This small molecule binds to this protein.
Small molecule (SMILES): CC(=O)N[C@@H]1[C@@H](O)[C@H](O)[C@@H](CO)O[C@H]1O

Binding-site contacts:
Ligand atom C4 contacts residue ASN598 of chain 1.B at 4.2 Å.
Ligand atom C3 contacts residue ASN598 of chain 1.B at 3.8 Å.
Ligand atom C7 contacts residue ARG628 of chain 1.B at 4.3 Å.
Ligand atom O7 contacts residue ASN598 of chain 1.B at 4.5 Å.
Ligand atom N2 contacts residue GLN626 of chain 1.B at 4.3 Å.
Ligand atom N2 contacts residue ASN598 of chain 1.B at 2.9 Å (h-bond).
Ligand atom C2 contacts residue ASN598 of chain 1.B at 2.5 Å.
Ligand atom C8 contacts residue ARG628 of chain 1.B at 3.5 Å.
Ligand atom O7 contacts residue ARG628 of chain 1.B at 4.2 Å.
Ligand atom C8 contacts residue GLN626 of chain 1.B at 3.6 Å.
Ligand atom C1 contacts residue ASN598 of chain 1.B at 1.4 Å.
Ligand atom C5 contacts residue ASN598 of chain 1.B at 3.7 Å.
Ligand atom O5 contacts residue ASN598 of chain 1.B at 2.4 Å (h-bond).
Ligand atom C7 contacts residue ASN598 of chain 1.B at 3.9 Å.

Sequence of chain 1.B:
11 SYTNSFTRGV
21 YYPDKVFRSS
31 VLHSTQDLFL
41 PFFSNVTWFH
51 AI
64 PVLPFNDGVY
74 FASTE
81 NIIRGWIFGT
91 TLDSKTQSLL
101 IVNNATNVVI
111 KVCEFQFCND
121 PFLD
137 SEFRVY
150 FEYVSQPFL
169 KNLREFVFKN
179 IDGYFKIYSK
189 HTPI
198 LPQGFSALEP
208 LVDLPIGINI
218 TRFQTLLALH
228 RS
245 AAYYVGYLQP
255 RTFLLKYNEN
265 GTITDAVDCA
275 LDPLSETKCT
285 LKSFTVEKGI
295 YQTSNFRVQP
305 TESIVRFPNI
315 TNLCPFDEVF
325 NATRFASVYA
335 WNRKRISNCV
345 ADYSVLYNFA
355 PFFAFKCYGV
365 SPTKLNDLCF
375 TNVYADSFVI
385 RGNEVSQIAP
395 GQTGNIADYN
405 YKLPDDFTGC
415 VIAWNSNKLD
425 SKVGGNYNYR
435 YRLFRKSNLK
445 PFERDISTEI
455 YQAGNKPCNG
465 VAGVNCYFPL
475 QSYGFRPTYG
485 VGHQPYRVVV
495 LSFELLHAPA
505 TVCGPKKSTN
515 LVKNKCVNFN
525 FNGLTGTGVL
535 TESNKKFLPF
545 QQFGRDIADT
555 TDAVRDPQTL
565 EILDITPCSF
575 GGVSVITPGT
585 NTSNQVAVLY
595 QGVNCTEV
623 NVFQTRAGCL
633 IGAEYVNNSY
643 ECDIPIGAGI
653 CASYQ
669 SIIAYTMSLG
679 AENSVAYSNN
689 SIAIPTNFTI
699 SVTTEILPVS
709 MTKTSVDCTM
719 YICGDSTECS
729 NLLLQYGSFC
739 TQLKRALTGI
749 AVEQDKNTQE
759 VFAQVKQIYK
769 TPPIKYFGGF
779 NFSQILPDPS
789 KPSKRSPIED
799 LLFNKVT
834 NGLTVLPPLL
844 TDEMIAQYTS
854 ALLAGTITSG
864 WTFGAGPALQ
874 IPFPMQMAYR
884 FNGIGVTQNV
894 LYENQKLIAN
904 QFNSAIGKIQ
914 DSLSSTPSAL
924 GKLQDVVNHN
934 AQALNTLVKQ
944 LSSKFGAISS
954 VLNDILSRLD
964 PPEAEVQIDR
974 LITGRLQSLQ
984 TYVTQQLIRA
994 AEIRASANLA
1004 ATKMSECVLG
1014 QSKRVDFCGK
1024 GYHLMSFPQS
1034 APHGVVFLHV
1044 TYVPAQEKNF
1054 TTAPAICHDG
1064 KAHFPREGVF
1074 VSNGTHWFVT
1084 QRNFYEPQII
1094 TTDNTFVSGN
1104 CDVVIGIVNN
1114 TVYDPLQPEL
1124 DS